The small molecule below binds the protein below.
Small molecule (SMILES): CC(=O)N[C@H]1[C@H](O[C@H]2[C@H](O)[C@@H](NC(C)=O)CO[C@@H]2CO)O[C@H](CO)[C@@H](O)[C@@H]1O

Binding-site contacts:
Ligand atom C4 contacts residue ASN17 of chain 1.A at 4.3 Å.
Ligand atom O5 contacts residue ASN137 of chain 1.A at 4.3 Å.
Ligand atom C5 contacts residue ASN17 of chain 1.A at 3.7 Å.
Ligand atom O4 contacts residue ASN137 of chain 1.A at 4.0 Å.
Ligand atom O5 contacts residue ASN17 of chain 1.A at 2.4 Å (h-bond).
Ligand atom C7 contacts residue ASN17 of chain 1.A at 3.2 Å.
Ligand atom C1 contacts residue ASN137 of chain 1.A at 4.0 Å.
Ligand atom C3 contacts residue ASN17 of chain 1.A at 3.8 Å.
Ligand atom C4 contacts residue ASN137 of chain 1.A at 4.0 Å.
Ligand atom O7 contacts residue ASN17 of chain 1.A at 3.3 Å (h-bond).
Ligand atom C8 contacts residue CYS15 of chain 1.A at 3.6 Å (hydrophobic).
Ligand atom C2 contacts residue ASN17 of chain 1.A at 2.5 Å.
Ligand atom C3 contacts residue ASN137 of chain 1.A at 3.7 Å.
Ligand atom C1 contacts residue ASN17 of chain 1.A at 1.4 Å.
Ligand atom N2 contacts residue ASN137 of chain 1.A at 4.1 Å.
Ligand atom C8 contacts residue ASN17 of chain 1.A at 4.2 Å.
Ligand atom C5 contacts residue ASN137 of chain 1.A at 3.7 Å.
Ligand atom N2 contacts residue ASN17 of chain 1.A at 2.9 Å (h-bond).
Ligand atom C2 contacts residue ASN137 of chain 1.A at 4.3 Å.

Sequence of chain 1.A:
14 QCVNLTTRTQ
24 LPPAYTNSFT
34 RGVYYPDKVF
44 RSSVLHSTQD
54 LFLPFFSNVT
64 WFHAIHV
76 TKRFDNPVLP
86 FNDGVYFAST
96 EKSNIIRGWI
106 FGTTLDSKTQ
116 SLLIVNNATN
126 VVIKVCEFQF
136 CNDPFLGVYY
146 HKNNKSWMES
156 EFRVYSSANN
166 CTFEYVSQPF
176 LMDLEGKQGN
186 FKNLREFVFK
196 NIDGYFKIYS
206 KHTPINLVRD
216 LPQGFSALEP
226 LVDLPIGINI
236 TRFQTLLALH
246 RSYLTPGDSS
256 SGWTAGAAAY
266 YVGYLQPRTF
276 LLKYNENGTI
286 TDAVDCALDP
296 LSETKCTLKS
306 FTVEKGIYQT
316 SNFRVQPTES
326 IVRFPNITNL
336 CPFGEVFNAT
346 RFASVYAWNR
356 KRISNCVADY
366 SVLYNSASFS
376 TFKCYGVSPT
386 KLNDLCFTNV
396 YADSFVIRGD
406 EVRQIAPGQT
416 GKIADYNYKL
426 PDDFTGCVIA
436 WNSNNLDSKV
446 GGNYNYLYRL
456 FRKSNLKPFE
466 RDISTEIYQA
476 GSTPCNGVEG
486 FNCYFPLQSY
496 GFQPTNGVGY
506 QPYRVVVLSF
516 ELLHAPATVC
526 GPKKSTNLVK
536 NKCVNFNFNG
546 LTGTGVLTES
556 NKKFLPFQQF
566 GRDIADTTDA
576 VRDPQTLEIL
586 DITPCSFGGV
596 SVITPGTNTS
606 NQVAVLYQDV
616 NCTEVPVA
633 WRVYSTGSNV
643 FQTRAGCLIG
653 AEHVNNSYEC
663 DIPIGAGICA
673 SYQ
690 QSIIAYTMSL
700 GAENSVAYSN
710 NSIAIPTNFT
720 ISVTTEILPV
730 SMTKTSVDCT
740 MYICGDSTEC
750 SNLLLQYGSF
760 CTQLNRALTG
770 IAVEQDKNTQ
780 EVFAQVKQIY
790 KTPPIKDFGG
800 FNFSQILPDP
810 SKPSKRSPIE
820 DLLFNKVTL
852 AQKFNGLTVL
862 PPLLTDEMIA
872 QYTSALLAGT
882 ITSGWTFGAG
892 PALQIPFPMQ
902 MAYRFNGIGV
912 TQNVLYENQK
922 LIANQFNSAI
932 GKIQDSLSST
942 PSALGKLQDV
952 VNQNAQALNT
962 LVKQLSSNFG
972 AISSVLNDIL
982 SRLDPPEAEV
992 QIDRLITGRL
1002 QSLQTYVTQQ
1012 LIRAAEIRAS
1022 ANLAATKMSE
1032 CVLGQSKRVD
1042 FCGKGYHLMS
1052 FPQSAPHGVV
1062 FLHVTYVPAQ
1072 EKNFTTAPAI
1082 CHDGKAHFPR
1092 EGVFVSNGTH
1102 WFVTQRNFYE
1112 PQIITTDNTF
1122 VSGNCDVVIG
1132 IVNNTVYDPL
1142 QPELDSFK